This small molecule binds to this protein.
Small molecule (SMILES): CC(=O)N[C@H]1[C@H](O[C@H]2[C@H](O)[C@@H](NC(C)=O)CO[C@@H]2CO)O[C@H](CO)[C@@H](O)[C@@H]1O

Binding-site contacts:
Ligand atom C2 contacts residue GLN168 of chain 1.G at 4.5 Å.
Ligand atom C4 contacts residue ASN170 of chain 1.G at 4.1 Å.
Ligand atom O4 contacts residue ASN170 of chain 1.G at 4.3 Å.
Ligand atom C2 contacts residue ASN170 of chain 1.G at 2.6 Å.
Ligand atom O7 contacts residue ASN170 of chain 1.G at 4.2 Å.
Ligand atom C8 contacts residue THR169 of chain 1.G at 4.1 Å.
Ligand atom N2 contacts residue ASN170 of chain 1.G at 3.0 Å (h-bond).
Ligand atom C8 contacts residue GLN168 of chain 1.G at 3.1 Å.
Ligand atom O5 contacts residue ASN170 of chain 1.G at 2.3 Å (h-bond).
Ligand atom C5 contacts residue ASN170 of chain 1.G at 3.6 Å.
Ligand atom C7 contacts residue ASN170 of chain 1.G at 3.9 Å.
Ligand atom C7 contacts residue GLN168 of chain 1.G at 3.6 Å.
Ligand atom C1 contacts residue ASN170 of chain 1.G at 1.4 Å.
Ligand atom N2 contacts residue GLN168 of chain 1.G at 3.3 Å (h-bond).
Ligand atom C3 contacts residue ASN170 of chain 1.G at 3.9 Å.

Sequence of chain 1.G:
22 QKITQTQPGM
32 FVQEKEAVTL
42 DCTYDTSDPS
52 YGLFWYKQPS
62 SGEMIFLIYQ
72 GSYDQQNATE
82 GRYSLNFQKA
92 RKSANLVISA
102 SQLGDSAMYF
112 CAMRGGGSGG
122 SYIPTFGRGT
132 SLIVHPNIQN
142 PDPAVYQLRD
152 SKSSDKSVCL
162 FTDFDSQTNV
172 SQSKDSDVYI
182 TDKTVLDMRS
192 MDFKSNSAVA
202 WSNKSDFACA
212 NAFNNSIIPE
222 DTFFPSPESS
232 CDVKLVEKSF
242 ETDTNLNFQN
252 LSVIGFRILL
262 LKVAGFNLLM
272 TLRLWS